This small molecule binds to this protein.
Small molecule (SMILES): CC(=O)N[C@H]1[C@H](O[C@H]2[C@H](O)[C@@H](NC(C)=O)CO[C@@H]2CO)O[C@H](CO)[C@@H](O)[C@@H]1O

Binding-site contacts:
Ligand atom C4 contacts residue ASN1092 of chain 1.A at 4.2 Å.
Ligand atom C3 contacts residue ASN1092 of chain 1.A at 3.8 Å.
Ligand atom C2 contacts residue ASN1092 of chain 1.A at 2.5 Å.
Ligand atom O4 contacts residue HIS1095 of chain 1.A at 3.8 Å.
Ligand atom C3 contacts residue HIS1095 of chain 1.A at 4.1 Å.
Ligand atom N2 contacts residue ASN1092 of chain 1.A at 2.9 Å (h-bond).
Ligand atom C8 contacts residue ASN1092 of chain 1.A at 4.4 Å.
Ligand atom C5 contacts residue ASN1092 of chain 1.A at 3.6 Å.
Ligand atom C5 contacts residue PHE1097 of chain 1.A at 4.0 Å (hydrophobic).
Ligand atom O5 contacts residue HIS1095 of chain 1.A at 4.0 Å.
Ligand atom O7 contacts residue THR1094 of chain 1.A at 2.6 Å (h-bond).
Ligand atom C7 contacts residue THR1094 of chain 1.A at 3.8 Å.
Ligand atom C4 contacts residue HIS1095 of chain 1.A at 4.1 Å.
Ligand atom C1 contacts residue PHE1097 of chain 1.A at 4.4 Å (hydrophobic).
Ligand atom O7 contacts residue ASN1092 of chain 1.A at 3.8 Å.
Ligand atom C5 contacts residue HIS1095 of chain 1.A at 3.4 Å.
Ligand atom O6 contacts residue PHE1097 of chain 1.A at 3.5 Å.
Ligand atom C8 contacts residue HIS1095 of chain 1.A at 4.2 Å.
Ligand atom O6 contacts residue HIS1095 of chain 1.A at 3.4 Å.
Ligand atom C7 contacts residue ASN1092 of chain 1.A at 3.5 Å.
Ligand atom O5 contacts residue PHE1097 of chain 1.A at 3.6 Å.
Ligand atom O7 contacts residue HIS1095 of chain 1.A at 3.9 Å.
Ligand atom C1 contacts residue HIS1095 of chain 1.A at 3.9 Å.
Ligand atom O5 contacts residue ASN1092 of chain 1.A at 2.3 Å (h-bond).
Ligand atom C6 contacts residue PHE1097 of chain 1.A at 3.5 Å (hydrophobic).
Ligand atom C6 contacts residue HIS1095 of chain 1.A at 4.2 Å.
Ligand atom C1 contacts residue ASN1092 of chain 1.A at 1.4 Å.

Sequence of chain 1.A:
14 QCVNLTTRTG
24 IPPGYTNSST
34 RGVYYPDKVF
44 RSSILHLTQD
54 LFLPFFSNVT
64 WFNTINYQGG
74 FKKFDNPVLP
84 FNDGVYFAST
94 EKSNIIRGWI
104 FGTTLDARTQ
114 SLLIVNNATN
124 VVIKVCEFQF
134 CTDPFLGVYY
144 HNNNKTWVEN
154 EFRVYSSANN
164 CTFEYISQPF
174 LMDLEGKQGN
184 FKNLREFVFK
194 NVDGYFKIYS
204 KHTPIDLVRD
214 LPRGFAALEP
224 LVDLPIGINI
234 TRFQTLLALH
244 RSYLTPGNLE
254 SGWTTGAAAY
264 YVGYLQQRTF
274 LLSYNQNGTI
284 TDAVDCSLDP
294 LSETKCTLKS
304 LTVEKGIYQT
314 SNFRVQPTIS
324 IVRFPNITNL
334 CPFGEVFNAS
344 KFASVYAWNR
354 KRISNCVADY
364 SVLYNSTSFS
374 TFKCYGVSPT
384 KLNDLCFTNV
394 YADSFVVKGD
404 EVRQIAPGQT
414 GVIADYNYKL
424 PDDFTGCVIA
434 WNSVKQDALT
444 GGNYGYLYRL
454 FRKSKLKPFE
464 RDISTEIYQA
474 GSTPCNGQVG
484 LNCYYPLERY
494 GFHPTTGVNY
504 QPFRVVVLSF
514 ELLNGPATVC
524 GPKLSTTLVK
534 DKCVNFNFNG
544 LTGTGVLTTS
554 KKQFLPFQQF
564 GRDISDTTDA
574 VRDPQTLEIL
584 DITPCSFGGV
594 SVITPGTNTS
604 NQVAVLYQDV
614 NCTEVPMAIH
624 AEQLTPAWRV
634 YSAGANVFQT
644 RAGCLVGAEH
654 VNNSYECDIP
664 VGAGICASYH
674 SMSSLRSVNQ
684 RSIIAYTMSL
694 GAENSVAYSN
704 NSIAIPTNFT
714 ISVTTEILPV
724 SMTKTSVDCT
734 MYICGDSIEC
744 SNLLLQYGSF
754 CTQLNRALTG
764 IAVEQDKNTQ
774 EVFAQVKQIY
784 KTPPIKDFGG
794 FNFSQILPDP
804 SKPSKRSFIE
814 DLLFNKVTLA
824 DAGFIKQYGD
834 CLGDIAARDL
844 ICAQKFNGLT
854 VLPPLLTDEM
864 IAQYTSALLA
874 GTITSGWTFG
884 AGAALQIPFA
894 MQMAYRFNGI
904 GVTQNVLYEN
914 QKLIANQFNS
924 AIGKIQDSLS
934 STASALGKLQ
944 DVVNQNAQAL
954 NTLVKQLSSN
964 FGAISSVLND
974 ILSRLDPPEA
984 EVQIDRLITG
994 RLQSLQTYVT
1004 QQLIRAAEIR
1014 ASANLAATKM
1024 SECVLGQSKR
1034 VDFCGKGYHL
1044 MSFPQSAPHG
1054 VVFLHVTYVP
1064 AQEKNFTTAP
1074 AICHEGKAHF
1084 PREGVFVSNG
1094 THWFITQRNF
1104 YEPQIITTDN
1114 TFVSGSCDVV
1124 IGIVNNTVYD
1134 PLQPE